Binding-site contacts:
Ligand atom O2' contacts residue HIS395 of chain 2.C at 3.6 Å.
Ligand atom PA contacts residue GLY61 of chain 2.C at 3.3 Å.
Ligand atom N6 contacts residue ILE16 of chain 2.C at 3.2 Å.
Ligand atom N1 contacts residue LEU334 of chain 2.C at 3.1 Å.
Ligand atom O3G contacts residue ARG392 of chain 2.C at 2.8 Å (salt-bridge).
Ligand atom PG contacts residue GLY59 of chain 2.C at 3.1 Å.
Ligand atom O2A contacts residue THR63 of chain 2.C at 2.5 Å (h-bond).
Ligand atom O1G contacts residue GLY59 of chain 2.C at 3.0 Å (h-bond).
Ligand atom N1 contacts residue VAL60 of chain 2.C at 3.0 Å (h-bond).
Ligand atom O3A contacts residue VAL60 of chain 2.C at 3.6 Å (h-bond).
Ligand atom O4' contacts residue ALA391 of chain 2.C at 3.0 Å.
Ligand atom O1A contacts residue THR63 of chain 2.C at 3.2 Å.
Ligand atom N3B contacts residue ARG392 of chain 2.C at 3.4 Å (salt-bridge).
Ligand atom O2A contacts residue ARG392 of chain 2.C at 3.4 Å (salt-bridge).
Ligand atom O3G contacts residue GLY59 of chain 2.C at 3.0 Å (h-bond).
Ligand atom O1A contacts residue GLU64 of chain 2.C at 3.2 Å (salt-bridge).
Ligand atom C2 contacts residue GLY61 of chain 2.C at 3.4 Å.
Ligand atom O1G contacts residue LYS62 of chain 2.C at 3.0 Å (salt-bridge).
Ligand atom O5' contacts residue ARG392 of chain 2.C at 3.4 Å (salt-bridge).
Ligand atom PB contacts residue GLY61 of chain 2.C at 3.4 Å.
Ligand atom O2B contacts residue LYS62 of chain 2.C at 3.0 Å (salt-bridge).
Ligand atom O1G contacts residue THR58 of chain 2.C at 2.7 Å.
Ligand atom N6 contacts residue ILE17 of chain 2.C at 2.5 Å (h-bond).
Ligand atom O1G contacts residue PRO57 of chain 2.C at 2.6 Å (h-bond).
Ligand atom O2B contacts residue GLY61 of chain 2.C at 2.8 Å (h-bond).
Ligand atom PA contacts residue THR63 of chain 2.C at 3.4 Å.
Ligand atom N3 contacts residue ALA391 of chain 2.C at 3.0 Å.
Ligand atom O2B contacts residue VAL60 of chain 2.C at 2.9 Å (h-bond).
Ligand atom O1B contacts residue LYS62 of chain 2.C at 2.9 Å.
Ligand atom N3B contacts residue GLY59 of chain 2.C at 2.9 Å (h-bond).
Ligand atom N7 contacts residue HIS15 of chain 2.C at 3.0 Å (h-bond).
Ligand atom O3A contacts residue GLY61 of chain 2.C at 2.8 Å (h-bond).
Ligand atom O1A contacts residue GLY61 of chain 2.C at 2.6 Å (h-bond).
Ligand atom O5' contacts residue GLY59 of chain 2.C at 3.6 Å.
Ligand atom C2 contacts residue LEU334 of chain 2.C at 3.5 Å (hydrophobic).
Ligand atom C2 contacts residue VAL60 of chain 2.C at 3.1 Å (hydrophobic).
Ligand atom O1B contacts residue GLY61 of chain 2.C at 3.4 Å (h-bond).
Ligand atom O3G contacts residue THR58 of chain 2.C at 2.9 Å.
Ligand atom O1B contacts residue THR63 of chain 2.C at 2.5 Å (h-bond).
Ligand atom C2 contacts residue GLY59 of chain 2.C at 3.5 Å.

Sequence of chain 2.C:
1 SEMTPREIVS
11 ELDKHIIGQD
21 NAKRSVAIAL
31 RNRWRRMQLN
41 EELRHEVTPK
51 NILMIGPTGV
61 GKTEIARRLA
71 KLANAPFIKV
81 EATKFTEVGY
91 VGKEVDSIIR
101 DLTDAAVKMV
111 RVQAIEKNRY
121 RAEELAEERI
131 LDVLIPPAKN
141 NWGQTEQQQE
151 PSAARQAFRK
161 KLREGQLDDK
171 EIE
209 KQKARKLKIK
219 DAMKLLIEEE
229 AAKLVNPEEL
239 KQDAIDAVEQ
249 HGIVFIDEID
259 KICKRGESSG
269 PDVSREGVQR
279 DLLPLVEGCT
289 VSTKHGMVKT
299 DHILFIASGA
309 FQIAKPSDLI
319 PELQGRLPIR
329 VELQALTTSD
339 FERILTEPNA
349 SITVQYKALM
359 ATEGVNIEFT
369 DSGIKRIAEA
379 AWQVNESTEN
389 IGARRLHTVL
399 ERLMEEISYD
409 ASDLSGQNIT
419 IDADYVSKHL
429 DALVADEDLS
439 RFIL

The small molecule below binds the protein below.
Small molecule (SMILES): Nc1ncnc2c1ncn2[C@@H]1O[C@H](CO[P](=O)(O)O[P](=O)(O)NP(=O)(O)O)[C@@H](O)[C@H]1O

Sequence of chain 2.D:
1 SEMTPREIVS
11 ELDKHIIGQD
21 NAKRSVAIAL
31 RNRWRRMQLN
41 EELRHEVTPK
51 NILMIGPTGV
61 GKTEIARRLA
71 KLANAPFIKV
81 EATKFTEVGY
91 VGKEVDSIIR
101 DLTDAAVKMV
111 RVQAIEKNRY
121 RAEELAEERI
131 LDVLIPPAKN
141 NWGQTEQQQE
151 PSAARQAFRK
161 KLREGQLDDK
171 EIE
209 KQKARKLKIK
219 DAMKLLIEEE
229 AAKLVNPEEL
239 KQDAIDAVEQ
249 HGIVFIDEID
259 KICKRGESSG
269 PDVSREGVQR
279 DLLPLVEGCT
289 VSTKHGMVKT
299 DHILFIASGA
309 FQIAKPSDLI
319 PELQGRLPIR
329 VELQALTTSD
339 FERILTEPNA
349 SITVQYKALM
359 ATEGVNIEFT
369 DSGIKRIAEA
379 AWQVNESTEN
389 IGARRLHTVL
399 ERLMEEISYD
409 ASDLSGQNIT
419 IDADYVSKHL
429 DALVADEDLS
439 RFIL